Sequence of chain 1.A:
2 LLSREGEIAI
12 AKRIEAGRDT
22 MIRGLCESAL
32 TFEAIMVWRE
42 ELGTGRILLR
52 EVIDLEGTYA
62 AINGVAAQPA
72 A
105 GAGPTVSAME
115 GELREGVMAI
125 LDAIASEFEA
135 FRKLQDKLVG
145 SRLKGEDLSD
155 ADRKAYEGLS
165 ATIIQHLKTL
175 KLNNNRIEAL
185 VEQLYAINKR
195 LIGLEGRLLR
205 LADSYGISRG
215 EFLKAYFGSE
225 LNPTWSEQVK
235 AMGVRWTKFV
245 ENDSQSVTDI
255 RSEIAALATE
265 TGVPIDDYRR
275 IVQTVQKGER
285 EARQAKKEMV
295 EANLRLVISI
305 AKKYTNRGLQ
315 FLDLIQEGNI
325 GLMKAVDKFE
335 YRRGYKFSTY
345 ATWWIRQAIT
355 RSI

Binding-site contacts:
Ligand atom C1 contacts residue TRP37 of chain 1.B at 3.5 Å (hydrophobic).
Ligand atom C2 contacts residue TRP37 of chain 1.B at 3.7 Å (hydrophobic).
Ligand atom C1 contacts residue GLU6 of chain 1.A at 3.9 Å.
Ligand atom C4 contacts residue GLU6 of chain 1.A at 4.3 Å.
Ligand atom C3 contacts residue LYS13 of chain 1.A at 3.7 Å.
Ligand atom O5 contacts residue LYS13 of chain 1.A at 2.8 Å (salt-bridge).
Ligand atom C1 contacts residue ILE9 of chain 1.A at 4.0 Å (hydrophobic).
Ligand atom C2 contacts residue LYS13 of chain 1.A at 3.7 Å.
Ligand atom C4 contacts residue TRP37 of chain 1.B at 4.5 Å (hydrophobic).
Ligand atom O6 contacts residue LYS13 of chain 1.A at 4.1 Å.
Ligand atom C1 contacts residue ALA10 of chain 1.A at 3.8 Å (hydrophobic).
Ligand atom C2 contacts residue PRO38 of chain 1.B at 3.6 Å (hydrophobic).
Ligand atom C1 contacts residue PRO38 of chain 1.B at 4.0 Å (hydrophobic).
Ligand atom O5 contacts residue PRO38 of chain 1.B at 2.7 Å (h-bond).
Ligand atom O5 contacts residue GLY40 of chain 1.B at 4.5 Å.
Ligand atom O5 contacts residue ILE39 of chain 1.B at 4.4 Å.
Ligand atom C3 contacts residue ILE9 of chain 1.A at 4.3 Å (hydrophobic).
Ligand atom O5 contacts residue TRP37 of chain 1.B at 4.5 Å.
Ligand atom C1 contacts residue LYS13 of chain 1.A at 4.4 Å.
Ligand atom C4 contacts residue ILE9 of chain 1.A at 4.3 Å (hydrophobic).

The protein below binds the small molecule below.
Small molecule (SMILES): C[C@@H](O)[C@@H](C)O

Sequence of chain 1.B:
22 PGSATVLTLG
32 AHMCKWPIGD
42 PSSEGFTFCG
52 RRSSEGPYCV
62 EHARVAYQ